A protein and the small-molecule ligand that binds it are described below.
Small molecule (SMILES): O=C1O[Cu]2<-N(=Cc3ccccc3O2)[C@H]1Cc1ccccc1

Binding-site contacts:
Ligand atom C6 contacts residue LEU33 of chain 1.A at 4.0 Å (hydrophobic).
Ligand atom O3 contacts residue SER93 of chain 1.A at 3.1 Å (h-bond).
Ligand atom C2 contacts residue PHE44 of chain 1.A at 4.0 Å (hydrophobic).
Ligand atom C10 contacts residue ALA91 of chain 1.A at 3.8 Å (hydrophobic).
Ligand atom C8 contacts residue THR96 of chain 1.A at 3.8 Å.
Ligand atom O3 contacts residue GLN92 of chain 1.A at 3.6 Å.
Ligand atom C14 contacts residue PHE139 of chain 1.A at 3.7 Å (hydrophobic).
Ligand atom C5 contacts residue LEU33 of chain 1.A at 3.8 Å (hydrophobic).
Ligand atom C5 contacts residue ILE108 of chain 1.A at 3.9 Å (hydrophobic).
Ligand atom C13 contacts residue PHE139 of chain 1.A at 4.2 Å (hydrophobic).
Ligand atom C6 contacts residue ILE108 of chain 1.A at 3.9 Å (hydrophobic).
Ligand atom C11 contacts residue ALA91 of chain 1.A at 4.1 Å (hydrophobic).
Ligand atom O2 contacts residue SER93 of chain 1.A at 3.0 Å (h-bond).
Ligand atom O3 contacts residue ALA91 of chain 1.A at 4.2 Å.
Ligand atom O2 contacts residue HIS65 of chain 1.A at 2.8 Å.
Ligand atom C5 contacts residue TYR104 of chain 1.A at 4.1 Å (hydrophobic).
Ligand atom C7 contacts residue PHE44 of chain 1.A at 3.5 Å (hydrophobic).
Ligand atom O1 contacts residue HIS65 of chain 1.A at 3.0 Å (h-bond).
Ligand atom C4 contacts residue TYR104 of chain 1.A at 3.9 Å (hydrophobic).
Ligand atom C15 contacts residue ILE143 of chain 1.A at 4.0 Å (hydrophobic).
Ligand atom C8 contacts residue SER93 of chain 1.A at 3.8 Å.
Ligand atom O2 contacts residue THR96 of chain 1.A at 4.0 Å.
Ligand atom O1 contacts residue PHE44 of chain 1.A at 3.5 Å.
Ligand atom CU1 contacts residue PHE44 of chain 1.A at 3.7 Å.
Ligand atom O3 contacts residue THR96 of chain 1.A at 3.4 Å.
Ligand atom O1 contacts residue VAL69 of chain 1.A at 3.5 Å.
Ligand atom C4 contacts residue ILE100 of chain 1.A at 3.9 Å (hydrophobic).
Ligand atom C3 contacts residue LEU105 of chain 1.A at 3.6 Å (hydrophobic).
Ligand atom C4 contacts residue ILE108 of chain 1.A at 4.3 Å (hydrophobic).
Ligand atom C8 contacts residue HIS65 of chain 1.A at 4.2 Å.
Ligand atom CU1 contacts residue HIS65 of chain 1.A at 1.9 Å.
Ligand atom C3 contacts residue ILE100 of chain 1.A at 3.6 Å (hydrophobic).
Ligand atom C7 contacts residue VAL69 of chain 1.A at 4.2 Å (hydrophobic).
Ligand atom N1 contacts residue HIS65 of chain 1.A at 3.8 Å.
Ligand atom CU1 contacts residue VAL69 of chain 1.A at 3.8 Å.
Ligand atom C2 contacts residue ILE100 of chain 1.A at 4.2 Å (hydrophobic).
Ligand atom C16 contacts residue ALA91 of chain 1.A at 3.7 Å (hydrophobic).
Ligand atom C4 contacts residue LEU105 of chain 1.A at 3.7 Å (hydrophobic).
Ligand atom C1 contacts residue ILE100 of chain 1.A at 3.9 Å (hydrophobic).
Ligand atom C6 contacts residue PHE44 of chain 1.A at 3.8 Å (hydrophobic).

Sequence of chain 1.A:
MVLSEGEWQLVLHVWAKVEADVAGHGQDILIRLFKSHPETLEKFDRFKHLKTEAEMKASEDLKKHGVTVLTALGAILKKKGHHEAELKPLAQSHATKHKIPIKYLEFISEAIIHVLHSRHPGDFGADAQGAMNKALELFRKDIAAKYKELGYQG